Binding-site contacts:
Ligand atom C02 contacts residue SER243 of chain 1.A at 4.1 Å.
Ligand atom N07 contacts residue LYS248 of chain 1.A at 3.4 Å (salt-bridge).
Ligand atom S03 contacts residue ARG238 of chain 1.A at 2.6 Å (salt-bridge).
Ligand atom C08 contacts residue VAL249 of chain 1.A at 3.8 Å (hydrophobic).
Ligand atom CL11 contacts residue LEU234 of chain 1.A at 3.8 Å.
Ligand atom N05 contacts residue GLU76 of chain 1.A at 4.4 Å.
Ligand atom C10 contacts residue ARG238 of chain 1.A at 3.7 Å.
Ligand atom C02 contacts residue ASP245 of chain 1.A at 4.3 Å.
Ligand atom N01 contacts residue ARG238 of chain 1.A at 2.4 Å (salt-bridge).
Ligand atom N01 contacts residue SER243 of chain 1.A at 3.2 Å (h-bond).
Ligand atom C04 contacts residue ARG238 of chain 1.A at 2.6 Å.
Ligand atom N07 contacts residue GLU252 of chain 1.A at 4.4 Å.
Ligand atom C06 contacts residue LYS248 of chain 1.A at 3.6 Å.
Ligand atom CL11 contacts residue ARG238 of chain 1.A at 3.0 Å.
Ligand atom N01 contacts residue ASP245 of chain 1.A at 4.3 Å.
Ligand atom S03 contacts residue ASP245 of chain 1.A at 3.6 Å.
Ligand atom C04 contacts residue GLU76 of chain 1.A at 4.0 Å.
Ligand atom N01 contacts residue VAL244 of chain 1.A at 4.4 Å.
Ligand atom S03 contacts residue SER243 of chain 1.A at 4.2 Å.
Ligand atom CL09 contacts residue MET74 of chain 1.A at 3.4 Å.
Ligand atom CL09 contacts residue GLU252 of chain 1.A at 3.6 Å.
Ligand atom C08 contacts residue LYS248 of chain 1.A at 4.4 Å.
Ligand atom S03 contacts residue VAL249 of chain 1.A at 3.9 Å.
Ligand atom C06 contacts residue VAL249 of chain 1.A at 4.2 Å (hydrophobic).
Ligand atom N07 contacts residue VAL249 of chain 1.A at 3.6 Å (h-bond).
Ligand atom C10 contacts residue LEU234 of chain 1.A at 4.5 Å (hydrophobic).
Ligand atom S03 contacts residue VAL244 of chain 1.A at 3.6 Å.
Ligand atom N05 contacts residue ARG238 of chain 1.A at 3.5 Å (salt-bridge).
Ligand atom S03 contacts residue LEU234 of chain 1.A at 3.9 Å.
Ligand atom C02 contacts residue VAL244 of chain 1.A at 4.5 Å (hydrophobic).
Ligand atom CL09 contacts residue VAL249 of chain 1.A at 3.9 Å.
Ligand atom C08 contacts residue GLU252 of chain 1.A at 4.4 Å.
Ligand atom CL11 contacts residue GLU76 of chain 1.A at 2.6 Å.
Ligand atom C10 contacts residue VAL249 of chain 1.A at 4.2 Å (hydrophobic).
Ligand atom C02 contacts residue ARG238 of chain 1.A at 2.2 Å.
Ligand atom C10 contacts residue GLU76 of chain 1.A at 3.9 Å.

This small molecule binds to this protein.
Small molecule (SMILES): NC(=S)Cn1cnc(Cl)c1Cl

Sequence of chain 1.A:
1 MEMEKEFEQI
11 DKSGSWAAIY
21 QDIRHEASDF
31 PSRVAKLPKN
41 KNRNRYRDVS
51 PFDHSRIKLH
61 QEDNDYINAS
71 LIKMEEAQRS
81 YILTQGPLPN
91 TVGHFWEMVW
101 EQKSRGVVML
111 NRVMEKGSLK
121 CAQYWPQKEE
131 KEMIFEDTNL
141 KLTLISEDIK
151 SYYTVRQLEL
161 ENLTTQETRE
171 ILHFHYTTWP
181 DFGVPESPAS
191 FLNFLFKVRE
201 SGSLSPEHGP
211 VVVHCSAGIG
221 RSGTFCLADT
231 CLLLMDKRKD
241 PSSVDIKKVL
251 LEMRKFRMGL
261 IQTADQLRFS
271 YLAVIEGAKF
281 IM